Binding-site contacts:
Ligand atom O4 contacts residue ASP232 of chain 42.C at 2.8 Å (salt-bridge).
Ligand atom C5 contacts residue PRO274 of chain 42.A at 3.9 Å (hydrophobic).
Ligand atom O1B contacts residue ARG104 of chain 42.C at 3.0 Å (salt-bridge).
Ligand atom O2 contacts residue ASP91 of chain 42.C at 2.5 Å (salt-bridge).
Ligand atom C4 contacts residue PRO231 of chain 42.C at 3.6 Å (hydrophobic).
Ligand atom C11 contacts residue ASP232 of chain 42.C at 3.6 Å.
Ligand atom N5 contacts residue ASN275 of chain 42.A at 3.4 Å (h-bond).
Ligand atom C10 contacts residue ASN275 of chain 42.A at 3.3 Å.
Ligand atom O3 contacts residue ASP91 of chain 42.C at 3.5 Å.
Ligand atom C6 contacts residue GLY282 of chain 42.A at 3.6 Å.
Ligand atom O4 contacts residue ARG95 of chain 42.C at 3.5 Å.
Ligand atom C4 contacts residue ASP232 of chain 42.C at 3.4 Å.
Ligand atom O2 contacts residue GLY282 of chain 42.A at 3.8 Å.
Ligand atom C5 contacts residue GLY282 of chain 42.A at 3.8 Å.
Ligand atom O6 contacts residue GLY282 of chain 42.A at 3.5 Å.
Ligand atom O6 contacts residue ALA273 of chain 42.A at 3.7 Å.
Ligand atom C11 contacts residue GLY234 of chain 42.C at 3.8 Å.
Ligand atom O2 contacts residue PRO274 of chain 42.A at 3.4 Å.
Ligand atom C11 contacts residue PRO231 of chain 42.C at 3.5 Å (hydrophobic).
Ligand atom C5 contacts residue ASN275 of chain 42.A at 3.5 Å.
Ligand atom N5 contacts residue PRO231 of chain 42.C at 3.0 Å (h-bond).
Ligand atom O4 contacts residue ASN275 of chain 42.A at 3.0 Å (h-bond).
Ligand atom C6 contacts residue ALA273 of chain 42.A at 3.8 Å (hydrophobic).
Ligand atom O7 contacts residue PRO274 of chain 42.A at 3.6 Å.
Ligand atom C1 contacts residue ASN283 of chain 42.A at 3.4 Å.
Ligand atom O4 contacts residue PRO231 of chain 42.C at 3.9 Å.
Ligand atom O10 contacts residue ASN275 of chain 42.A at 3.0 Å (h-bond).
Ligand atom O10 contacts residue ARG270 of chain 42.A at 3.6 Å.
Ligand atom C3 contacts residue ARG104 of chain 42.C at 3.8 Å.
Ligand atom C5 contacts residue PRO231 of chain 42.C at 3.7 Å (hydrophobic).
Ligand atom O6 contacts residue PRO274 of chain 42.A at 3.6 Å.
Ligand atom O6 contacts residue ASN283 of chain 42.A at 3.0 Å (h-bond).
Ligand atom C1 contacts residue ARG104 of chain 42.C at 3.8 Å.
Ligand atom C6 contacts residue ASN283 of chain 42.A at 3.8 Å.
Ligand atom C4 contacts residue ASN275 of chain 42.A at 3.7 Å.
Ligand atom C10 contacts residue PRO231 of chain 42.C at 3.8 Å (hydrophobic).
Ligand atom C5 contacts residue ASN283 of chain 42.A at 3.8 Å.
Ligand atom O5 contacts residue ASN283 of chain 42.A at 3.7 Å.
Ligand atom C2 contacts residue ASP91 of chain 42.C at 3.2 Å.
Ligand atom C11 contacts residue ILE233 of chain 42.C at 3.6 Å (hydrophobic).

A protein and the small-molecule ligand that binds it are described below.
Small molecule (SMILES): CC(=O)N[C@@H]1[C@@H](O)[C@H](O[C@@H]2O[C@H](CO)[C@H](O)[C@H](O[C@]3(C(=O)O)C[C@H](O)[C@@H](NC(C)=O)[C@H]([C@H](O)[C@H](O)CO)O3)[C@H]2O)[C@@H](CO)O[C@H]1O

Sequence of chain 42.A:
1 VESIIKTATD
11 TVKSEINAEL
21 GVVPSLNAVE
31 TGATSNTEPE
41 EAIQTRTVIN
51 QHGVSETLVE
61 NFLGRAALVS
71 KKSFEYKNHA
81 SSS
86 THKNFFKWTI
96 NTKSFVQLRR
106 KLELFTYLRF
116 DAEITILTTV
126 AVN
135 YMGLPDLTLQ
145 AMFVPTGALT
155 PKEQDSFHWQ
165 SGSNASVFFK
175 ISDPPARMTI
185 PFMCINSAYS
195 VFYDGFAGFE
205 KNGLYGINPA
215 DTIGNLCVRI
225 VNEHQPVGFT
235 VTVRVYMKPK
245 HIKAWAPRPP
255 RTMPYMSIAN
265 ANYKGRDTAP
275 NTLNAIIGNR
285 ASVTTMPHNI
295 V

Sequence of chain 42.C:
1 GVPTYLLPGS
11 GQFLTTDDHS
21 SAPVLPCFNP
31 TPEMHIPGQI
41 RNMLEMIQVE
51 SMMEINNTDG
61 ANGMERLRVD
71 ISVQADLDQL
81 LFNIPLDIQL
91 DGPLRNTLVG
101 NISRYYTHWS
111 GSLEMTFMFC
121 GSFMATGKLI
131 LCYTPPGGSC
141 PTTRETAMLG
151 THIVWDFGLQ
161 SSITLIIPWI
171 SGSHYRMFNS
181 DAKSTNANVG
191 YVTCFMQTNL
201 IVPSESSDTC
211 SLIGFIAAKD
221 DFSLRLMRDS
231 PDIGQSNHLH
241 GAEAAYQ